Sequence of chain 1.A:
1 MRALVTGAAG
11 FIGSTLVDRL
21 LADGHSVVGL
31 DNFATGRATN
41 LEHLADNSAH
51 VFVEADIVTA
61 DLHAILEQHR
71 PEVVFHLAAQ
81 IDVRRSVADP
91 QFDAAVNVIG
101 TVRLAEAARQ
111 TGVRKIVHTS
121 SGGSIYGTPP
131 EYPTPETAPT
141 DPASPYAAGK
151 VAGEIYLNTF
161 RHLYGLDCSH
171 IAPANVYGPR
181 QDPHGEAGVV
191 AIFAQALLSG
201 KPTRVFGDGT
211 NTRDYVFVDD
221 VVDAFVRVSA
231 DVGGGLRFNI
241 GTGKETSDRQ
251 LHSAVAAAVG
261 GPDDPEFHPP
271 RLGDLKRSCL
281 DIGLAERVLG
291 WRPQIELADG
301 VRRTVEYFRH

The protein below binds the small molecule below.
Small molecule (SMILES): O=c1ccn([C@@H]2O[C@H](CO[P](=O)(O)O[P](=O)(O)O[C@H]3O[C@H](CO)[C@@H](O)[C@H](O)[C@H]3O)[C@@H](O)[C@H]2O)c(=O)[nH]1

Binding-site contacts:
Ligand atom C4C contacts residue ASP248 of chain 1.A at 3.5 Å.
Ligand atom O4C contacts residue ASP248 of chain 1.A at 3.4 Å (salt-bridge).
Ligand atom O4' contacts residue SER121 of chain 1.A at 2.7 Å (h-bond).
Ligand atom C1C contacts residue ASP248 of chain 1.A at 3.3 Å.
Ligand atom O5' contacts residue NAD1 of chain 1.C at 3.5 Å (h-bond).
Ligand atom O4' contacts residue TYR146 of chain 1.A at 2.6 Å (h-bond).
Ligand atom C3C contacts residue ASP248 of chain 1.A at 3.5 Å.
Ligand atom O2A contacts residue VAL189 of chain 1.A at 3.0 Å (h-bond).
Ligand atom C1' contacts residue ASN175 of chain 1.A at 3.5 Å.
Ligand atom O6' contacts residue GLY123 of chain 1.A at 2.9 Å.
Ligand atom C2C contacts residue ASP248 of chain 1.A at 3.5 Å.
Ligand atom O1B contacts residue ARG84 of chain 1.A at 2.8 Å (salt-bridge).
Ligand atom O3A contacts residue ASN175 of chain 1.A at 3.4 Å (h-bond).
Ligand atom N3 contacts residue ARG204 of chain 1.A at 2.8 Å (salt-bridge).
Ligand atom O1A contacts residue ALA187 of chain 1.A at 3.4 Å.
Ligand atom O2C contacts residue PHE206 of chain 1.A at 3.5 Å.
Ligand atom O2 contacts residue VAL205 of chain 1.A at 3.3 Å.
Ligand atom O2C contacts residue ASP248 of chain 1.A at 2.8 Å (salt-bridge).
Ligand atom O2A contacts residue GLY188 of chain 1.A at 2.9 Å (h-bond).
Ligand atom O2B contacts residue ASN175 of chain 1.A at 3.1 Å (h-bond).
Ligand atom O5' contacts residue ASN175 of chain 1.A at 3.2 Å (h-bond).
Ligand atom O3C contacts residue ASN211 of chain 1.A at 3.4 Å.
Ligand atom O1A contacts residue ARG84 of chain 1.A at 2.8 Å (salt-bridge).
Ligand atom O3' contacts residue ILE81 of chain 1.A at 3.0 Å (h-bond).
Ligand atom C3' contacts residue TYR146 of chain 1.A at 3.5 Å (hydrophobic).
Ligand atom O2' contacts residue ILE81 of chain 1.A at 3.1 Å (h-bond).
Ligand atom O4' contacts residue NAD1 of chain 1.C at 3.3 Å.
Ligand atom O1A contacts residue GLU186 of chain 1.A at 3.5 Å (salt-bridge).
Ligand atom O3C contacts residue ASP248 of chain 1.A at 2.7 Å (salt-bridge).
Ligand atom N1 contacts residue VAL189 of chain 1.A at 3.4 Å.
Ligand atom O4C contacts residue VAL189 of chain 1.A at 3.4 Å.
Ligand atom C4' contacts residue NAD1 of chain 1.C at 3.4 Å.
Ligand atom C2C contacts residue ARG271 of chain 1.A at 3.5 Å.
Ligand atom O1A contacts residue ARG271 of chain 1.A at 3.2 Å (salt-bridge).
Ligand atom O6' contacts residue ASN175 of chain 1.A at 2.7 Å (h-bond).
Ligand atom C6' contacts residue ALA174 of chain 1.A at 3.2 Å (hydrophobic).
Ligand atom O2B contacts residue ARG213 of chain 1.A at 2.8 Å (salt-bridge).
Ligand atom O4 contacts residue ARG204 of chain 1.A at 3.5 Å (salt-bridge).
Ligand atom C4' contacts residue TYR146 of chain 1.A at 3.5 Å (hydrophobic).
Ligand atom O3' contacts residue TYR146 of chain 1.A at 2.9 Å (h-bond).